Sequence of chain 1.A:
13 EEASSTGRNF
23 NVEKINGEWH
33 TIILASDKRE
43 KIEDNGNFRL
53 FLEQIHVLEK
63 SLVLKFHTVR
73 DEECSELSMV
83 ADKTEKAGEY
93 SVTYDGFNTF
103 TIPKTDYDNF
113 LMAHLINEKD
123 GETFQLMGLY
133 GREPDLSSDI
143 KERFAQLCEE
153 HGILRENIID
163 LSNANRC

A small-molecule ligand and the protein it binds are described below.
Small molecule (SMILES): COc1nccnc1C(C)C

Binding-site contacts:
Ligand atom C11 contacts residue TYR96 of chain 1.A at 4.2 Å (hydrophobic).
Ligand atom C9 contacts residue TYR132 of chain 1.A at 3.5 Å (hydrophobic).
Ligand atom C3 contacts residue LEU52 of chain 1.A at 4.2 Å (hydrophobic).
Ligand atom C5 contacts residue PHE50 of chain 1.A at 3.5 Å (hydrophobic).
Ligand atom C8 contacts residue TYR132 of chain 1.A at 3.8 Å (hydrophobic).
Ligand atom C6 contacts residue LEU36 of chain 1.A at 4.1 Å (hydrophobic).
Ligand atom C6 contacts residue LEU52 of chain 1.A at 4.1 Å (hydrophobic).
Ligand atom C8 contacts residue LEU66 of chain 1.A at 4.3 Å (hydrophobic).
Ligand atom C6 contacts residue LEU128 of chain 1.A at 4.2 Å (hydrophobic).
Ligand atom C11 contacts residue MET81 of chain 1.A at 3.7 Å (hydrophobic).
Ligand atom C3 contacts residue PHE68 of chain 1.A at 4.0 Å (hydrophobic).
Ligand atom N4 contacts residue PHE50 of chain 1.A at 3.9 Å.
Ligand atom C10 contacts residue LEU117 of chain 1.A at 4.2 Å (hydrophobic).
Ligand atom C10 contacts residue PHE102 of chain 1.A at 4.2 Å (hydrophobic).
Ligand atom C2 contacts residue TYR132 of chain 1.A at 3.6 Å (hydrophobic).
Ligand atom N1 contacts residue TYR132 of chain 1.A at 2.7 Å (h-bond).
Ligand atom N1 contacts residue PHE68 of chain 1.A at 4.0 Å.
Ligand atom N4 contacts residue LEU128 of chain 1.A at 4.5 Å.
Ligand atom C9 contacts residue LEU54 of chain 1.A at 4.5 Å (hydrophobic).
Ligand atom C9 contacts residue PHE68 of chain 1.A at 3.8 Å (hydrophobic).
Ligand atom C10 contacts residue TYR132 of chain 1.A at 3.8 Å (hydrophobic).
Ligand atom C11 contacts residue LEU117 of chain 1.A at 4.0 Å (hydrophobic).
Ligand atom C6 contacts residue PHE68 of chain 1.A at 4.3 Å (hydrophobic).
Ligand atom N4 contacts residue LEU52 of chain 1.A at 3.5 Å.
Ligand atom C5 contacts residue LEU128 of chain 1.A at 3.9 Å (hydrophobic).
Ligand atom C10 contacts residue ALA115 of chain 1.A at 4.0 Å (hydrophobic).
Ligand atom C3 contacts residue LEU117 of chain 1.A at 4.1 Å (hydrophobic).
Ligand atom O7 contacts residue PHE68 of chain 1.A at 4.2 Å.
Ligand atom N1 contacts residue LEU128 of chain 1.A at 4.4 Å.
Ligand atom O7 contacts residue LEU117 of chain 1.A at 3.6 Å.
Ligand atom C6 contacts residue PHE50 of chain 1.A at 4.2 Å (hydrophobic).
Ligand atom C8 contacts residue PHE68 of chain 1.A at 4.0 Å (hydrophobic).
Ligand atom C11 contacts residue PHE50 of chain 1.A at 4.4 Å (hydrophobic).
Ligand atom C2 contacts residue PHE68 of chain 1.A at 3.8 Å (hydrophobic).
Ligand atom C5 contacts residue LEU52 of chain 1.A at 3.6 Å (hydrophobic).
Ligand atom C6 contacts residue TYR132 of chain 1.A at 3.4 Å (hydrophobic).
Ligand atom C9 contacts residue LEU66 of chain 1.A at 4.3 Å (hydrophobic).
Ligand atom C11 contacts residue LEU52 of chain 1.A at 4.2 Å (hydrophobic).